Sequence of chain 2.C:
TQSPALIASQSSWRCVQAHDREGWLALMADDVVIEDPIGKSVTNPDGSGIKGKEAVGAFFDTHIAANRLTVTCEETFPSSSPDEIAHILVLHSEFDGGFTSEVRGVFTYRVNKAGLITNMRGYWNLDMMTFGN

The small molecule below binds the protein below.
Small molecule (SMILES): C[C@]12CC[C@@H]3c4ccc(O)cc4CC[C@H]3[C@@H]1CC[C@@H]2OC(=O)CCC(=O)O

Binding-site contacts:
Ligand atom CAF contacts residue VAL46 of chain 2.C at 3.5 Å (hydrophobic).
Ligand atom CAP contacts residue LEU95 of chain 2.C at 3.8 Å (hydrophobic).
Ligand atom OAE contacts residue VAL20 of chain 2.C at 3.6 Å.
Ligand atom CAO contacts residue HIS67 of chain 2.C at 3.6 Å.
Ligand atom OAE contacts residue LEU73 of chain 2.C at 3.7 Å.
Ligand atom CAL contacts residue ASN71 of chain 2.C at 3.7 Å.
Ligand atom OAQ contacts residue LEU95 of chain 2.C at 3.8 Å.
Ligand atom CAO contacts residue ILE68 of chain 2.C at 3.8 Å (hydrophobic).
Ligand atom CAR contacts residue SER16 of chain 2.C at 3.4 Å.
Ligand atom CAK contacts residue MET124 of chain 2.C at 3.6 Å (hydrophobic).
Ligand atom OAD contacts residue VAL46 of chain 2.C at 2.9 Å.
Ligand atom OAC contacts residue TYR113 of chain 2.C at 2.2 Å (h-bond).
Ligand atom CAL contacts residue SER97 of chain 2.C at 3.8 Å.
Ligand atom CAM contacts residue ILE68 of chain 2.C at 3.8 Å (hydrophobic).
Ligand atom CAG contacts residue TRP128 of chain 2.C at 3.7 Å (hydrophobic).
Ligand atom OAB contacts residue SER16 of chain 2.C at 3.3 Å (h-bond).
Ligand atom CAA contacts residue ASP40 of chain 2.C at 3.6 Å.
Ligand atom OAC contacts residue SER16 of chain 2.C at 2.8 Å (h-bond).
Ligand atom CAL contacts residue HIS67 of chain 2.C at 3.5 Å.
Ligand atom OAE contacts residue LEU95 of chain 2.C at 3.9 Å.
Ligand atom CAL contacts residue PHE99 of chain 2.C at 3.9 Å (hydrophobic).
Ligand atom CAM contacts residue LEU73 of chain 2.C at 3.9 Å (hydrophobic).
Ligand atom CAI contacts residue TYR113 of chain 2.C at 3.4 Å (hydrophobic).
Ligand atom CAR contacts residue TYR113 of chain 2.C at 3.1 Å (hydrophobic).
Ligand atom CAF contacts residue MET133 of chain 2.C at 3.6 Å (hydrophobic).
Ligand atom OAE contacts residue VAL75 of chain 2.C at 3.6 Å.
Ligand atom CAT contacts residue THR47 of chain 2.C at 3.8 Å.
Ligand atom CAO contacts residue ASN71 of chain 2.C at 3.7 Å.
Ligand atom CAA contacts residue PHE63 of chain 2.C at 3.5 Å (hydrophobic).
Ligand atom CAN contacts residue TRP128 of chain 2.C at 3.6 Å (hydrophobic).
Ligand atom CAR contacts residue TRP17 of chain 2.C at 4.0 Å (hydrophobic).
Ligand atom CAI contacts residue TRP17 of chain 2.C at 3.9 Å (hydrophobic).
Ligand atom OAC contacts residue TRP17 of chain 2.C at 3.3 Å.
Ligand atom CAK contacts residue ASP40 of chain 2.C at 3.6 Å.
Ligand atom CAR contacts residue MET124 of chain 2.C at 3.8 Å (hydrophobic).
Ligand atom CAI contacts residue MET124 of chain 2.C at 3.8 Å (hydrophobic).
Ligand atom CAS contacts residue VAL46 of chain 2.C at 3.2 Å (hydrophobic).
Ligand atom CAJ contacts residue PHE99 of chain 2.C at 3.8 Å (hydrophobic).
Ligand atom OAQ contacts residue ASP40 of chain 2.C at 3.4 Å (salt-bridge).
Ligand atom CAG contacts residue MET133 of chain 2.C at 3.3 Å (hydrophobic).